Binding-site contacts:
Ligand atom C27 contacts residue ASP236 of chain 38.B at 3.6 Å.
Ligand atom C23 contacts residue PHE237 of chain 38.B at 3.8 Å (hydrophobic).
Ligand atom C20 contacts residue TYR112 of chain 38.B at 3.4 Å (hydrophobic).
Ligand atom N4 contacts residue LEU240 of chain 38.B at 3.3 Å.
Ligand atom C15 contacts residue MET132 of chain 38.B at 3.6 Å (hydrophobic).
Ligand atom C14 contacts residue VAL199 of chain 38.B at 3.8 Å (hydrophobic).
Ligand atom O25 contacts residue TYR112 of chain 38.B at 3.4 Å.
Ligand atom O25 contacts residue THR111 of chain 38.B at 3.4 Å (h-bond).
Ligand atom C11 contacts residue LEU134 of chain 38.B at 3.8 Å (hydrophobic).
Ligand atom C14 contacts residue MET132 of chain 38.B at 3.5 Å (hydrophobic).
Ligand atom C26 contacts residue THR111 of chain 38.B at 3.6 Å.
Ligand atom C13 contacts residue PHE237 of chain 38.B at 3.7 Å (hydrophobic).
Ligand atom C26 contacts residue LYS113 of chain 38.B at 3.7 Å.
Ligand atom C19 contacts residue PHE237 of chain 38.B at 3.5 Å (hydrophobic).
Ligand atom C23 contacts residue TYR112 of chain 38.B at 3.3 Å (hydrophobic).
Ligand atom C4 contacts residue ALA24 of chain 38.D at 3.5 Å (hydrophobic).
Ligand atom C10 contacts residue MET132 of chain 38.B at 3.7 Å (hydrophobic).
Ligand atom C8 contacts residue TYR159 of chain 38.B at 3.5 Å (hydrophobic).
Ligand atom C13 contacts residue MET132 of chain 38.B at 3.8 Å (hydrophobic).
Ligand atom C21 contacts residue PHE237 of chain 38.B at 3.7 Å (hydrophobic).
Ligand atom C8 contacts residue VAL196 of chain 38.B at 3.7 Å (hydrophobic).
Ligand atom O24 contacts residue TYR112 of chain 38.B at 3.8 Å.
Ligand atom O16 contacts residue MET132 of chain 38.B at 3.6 Å.
Ligand atom C7 contacts residue VAL196 of chain 38.B at 3.5 Å (hydrophobic).
Ligand atom C21 contacts residue TYR112 of chain 38.B at 3.4 Å (hydrophobic).
Ligand atom C12 contacts residue VAL199 of chain 38.B at 3.7 Å (hydrophobic).
Ligand atom C5 contacts residue TYR159 of chain 38.B at 3.7 Å (hydrophobic).
Ligand atom C7 contacts residue TYR159 of chain 38.B at 3.7 Å (hydrophobic).
Ligand atom C1 contacts residue ILE157 of chain 38.B at 3.4 Å (hydrophobic).
Ligand atom C4 contacts residue ILE194 of chain 38.B at 3.8 Å (hydrophobic).
Ligand atom C3 contacts residue ALA24 of chain 38.D at 3.5 Å (hydrophobic).
Ligand atom C4 contacts residue TYR159 of chain 38.B at 3.7 Å (hydrophobic).
Ligand atom N6 contacts residue VAL196 of chain 38.B at 3.8 Å.
Ligand atom C20 contacts residue PHE237 of chain 38.B at 3.4 Å (hydrophobic).
Ligand atom N3 contacts residue LEU240 of chain 38.B at 3.4 Å.
Ligand atom C5 contacts residue ILE194 of chain 38.B at 3.8 Å (hydrophobic).
Ligand atom C18 contacts residue PHE237 of chain 38.B at 3.8 Å (hydrophobic).
Ligand atom C1 contacts residue ILE183 of chain 38.B at 3.5 Å (hydrophobic).
Ligand atom C3 contacts residue PRO181 of chain 38.B at 3.7 Å (hydrophobic).
Ligand atom C3 contacts residue TYR159 of chain 38.B at 3.7 Å (hydrophobic).

Sequence of chain 38.D:
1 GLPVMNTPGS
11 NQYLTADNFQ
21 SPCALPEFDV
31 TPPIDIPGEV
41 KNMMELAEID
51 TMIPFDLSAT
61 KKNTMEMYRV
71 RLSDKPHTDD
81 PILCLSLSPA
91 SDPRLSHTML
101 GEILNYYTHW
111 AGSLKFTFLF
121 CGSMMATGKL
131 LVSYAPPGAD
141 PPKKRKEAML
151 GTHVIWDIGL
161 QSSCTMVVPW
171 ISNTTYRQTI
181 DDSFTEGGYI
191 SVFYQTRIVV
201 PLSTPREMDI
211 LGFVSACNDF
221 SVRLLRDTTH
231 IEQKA

Sequence of chain 38.B:
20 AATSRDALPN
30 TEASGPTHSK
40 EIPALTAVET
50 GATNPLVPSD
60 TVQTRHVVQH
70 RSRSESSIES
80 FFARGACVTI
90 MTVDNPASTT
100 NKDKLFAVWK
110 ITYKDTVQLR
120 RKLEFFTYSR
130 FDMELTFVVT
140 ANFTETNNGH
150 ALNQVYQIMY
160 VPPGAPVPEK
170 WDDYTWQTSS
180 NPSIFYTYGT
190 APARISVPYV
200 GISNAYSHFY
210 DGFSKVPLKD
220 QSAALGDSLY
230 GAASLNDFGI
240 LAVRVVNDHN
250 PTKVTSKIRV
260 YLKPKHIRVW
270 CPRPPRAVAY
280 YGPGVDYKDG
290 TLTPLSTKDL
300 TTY

A protein and the small-molecule ligand that binds it are described below.
Small molecule (SMILES): CCOC(=O)c1ccc(OCCCCC2CCN(c3ccc(C)nn3)CC2)cc1